Sequence of chain 1.C:
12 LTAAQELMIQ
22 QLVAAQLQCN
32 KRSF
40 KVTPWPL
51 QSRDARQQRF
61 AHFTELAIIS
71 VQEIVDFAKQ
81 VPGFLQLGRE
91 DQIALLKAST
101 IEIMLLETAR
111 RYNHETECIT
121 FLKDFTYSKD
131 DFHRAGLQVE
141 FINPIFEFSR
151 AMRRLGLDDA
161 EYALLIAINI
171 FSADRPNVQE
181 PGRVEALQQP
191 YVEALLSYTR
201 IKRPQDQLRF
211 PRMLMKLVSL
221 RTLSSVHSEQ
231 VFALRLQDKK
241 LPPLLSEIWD

The small molecule below binds the protein below.
Small molecule (SMILES): O=S(=O)(O)c1ccccc1

Binding-site contacts:
Ligand atom C1 contacts residue LEU66 of chain 1.C at 4.0 Å (hydrophobic).
Ligand atom C5 contacts residue 44B1 of chain 1.J at 3.7 Å.
Ligand atom C5 contacts residue THR108 of chain 1.C at 3.9 Å.
Ligand atom O1 contacts residue 44B1 of chain 1.J at 2.2 Å (h-bond).
Ligand atom C6 contacts residue PHE132 of chain 1.C at 4.1 Å (hydrophobic).
Ligand atom C4 contacts residue PHE121 of chain 1.C at 4.2 Å (hydrophobic).
Ligand atom C3 contacts residue ALA67 of chain 1.C at 4.2 Å (hydrophobic).
Ligand atom C4 contacts residue 44B1 of chain 1.J at 3.1 Å.
Ligand atom C5 contacts residue PHE121 of chain 1.C at 4.0 Å (hydrophobic).
Ligand atom S1 contacts residue 44B1 of chain 1.J at 3.0 Å (h-bond).
Ligand atom C2 contacts residue PHE63 of chain 1.C at 3.6 Å (hydrophobic).
Ligand atom C3 contacts residue LEU66 of chain 1.C at 3.8 Å (hydrophobic).
Ligand atom O2 contacts residue SER70 of chain 1.C at 2.9 Å (h-bond).
Ligand atom C1 contacts residue PHE132 of chain 1.C at 4.2 Å (hydrophobic).
Ligand atom C1 contacts residue TYR127 of chain 1.C at 4.3 Å (hydrophobic).
Ligand atom O2 contacts residue 44B1 of chain 1.J at 4.3 Å.
Ligand atom O2 contacts residue ALA67 of chain 1.C at 3.5 Å.
Ligand atom O2 contacts residue LEU66 of chain 1.C at 3.3 Å (h-bond).
Ligand atom S1 contacts residue SER70 of chain 1.C at 3.9 Å.
Ligand atom C1 contacts residue PHE63 of chain 1.C at 3.8 Å (hydrophobic).
Ligand atom C2 contacts residue LEU66 of chain 1.C at 3.8 Å (hydrophobic).
Ligand atom O1 contacts residue MET104 of chain 1.C at 3.8 Å.
Ligand atom C3 contacts residue 44B1 of chain 1.J at 3.7 Å.
Ligand atom O2 contacts residue PHE121 of chain 1.C at 3.2 Å.
Ligand atom C6 contacts residue TYR127 of chain 1.C at 4.5 Å (hydrophobic).
Ligand atom C4 contacts residue LEU66 of chain 1.C at 4.4 Å (hydrophobic).
Ligand atom C6 contacts residue ILE119 of chain 1.C at 4.2 Å (hydrophobic).
Ligand atom C2 contacts residue 44B1 of chain 1.J at 4.2 Å.
Ligand atom S1 contacts residue ALA67 of chain 1.C at 4.3 Å.
Ligand atom O1 contacts residue ALA67 of chain 1.C at 4.0 Å.
Ligand atom C6 contacts residue 44B1 of chain 1.J at 4.3 Å.
Ligand atom S1 contacts residue PHE121 of chain 1.C at 4.1 Å.
Ligand atom C6 contacts residue PHE121 of chain 1.C at 4.5 Å (hydrophobic).
Ligand atom S1 contacts residue THR108 of chain 1.C at 4.5 Å.
Ligand atom C3 contacts residue PHE63 of chain 1.C at 3.9 Å (hydrophobic).